A protein and the small-molecule ligand that binds it are described below.
Small molecule (SMILES): OC[C@H]1O[C@@H]2O[C@H]3[C@H](O)[C@H]4O[C@@H](O)[C@H]5O[C@@H](O[C@H]6[C@H](O)[C@@H](O)[C@@H](O[C@H]7[C@H](O)[C@@H](O)[C@@H](O[C@H]8[C@H](O)[C@@H](O)[C@@H](O[C@H]9[C@H](O)[C@@H](O)[C@@H](O[C@H]1[C@H](O)[C@@H]2O)O[C@@H]9CO)O[C@@H]8CO)O[C@@H]7CO)O[C@@H]6CO)[C@H](O)[C@@H](O)[C@@H]5O[C@H]4O[C@@H]3CO

Sequence of chain 1.F:
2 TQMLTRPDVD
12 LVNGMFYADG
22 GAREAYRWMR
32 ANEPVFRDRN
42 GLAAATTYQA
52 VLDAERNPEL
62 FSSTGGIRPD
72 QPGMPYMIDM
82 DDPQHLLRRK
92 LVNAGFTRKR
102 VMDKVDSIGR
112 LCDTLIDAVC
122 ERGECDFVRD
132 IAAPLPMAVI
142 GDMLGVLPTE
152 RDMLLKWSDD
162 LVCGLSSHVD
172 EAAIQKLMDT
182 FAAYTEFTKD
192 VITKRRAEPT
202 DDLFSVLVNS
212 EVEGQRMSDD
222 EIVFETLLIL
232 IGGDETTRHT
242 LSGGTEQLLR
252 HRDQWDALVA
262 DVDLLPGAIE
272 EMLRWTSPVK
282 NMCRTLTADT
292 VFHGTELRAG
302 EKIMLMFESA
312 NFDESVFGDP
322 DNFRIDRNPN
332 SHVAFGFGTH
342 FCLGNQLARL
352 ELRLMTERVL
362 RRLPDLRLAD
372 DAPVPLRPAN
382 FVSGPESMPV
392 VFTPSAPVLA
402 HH

Binding-site contacts:
Ligand atom C6 contacts residue MET179 of chain 1.F at 4.0 Å (hydrophobic).
Ligand atom O6 contacts residue LYS190 of chain 1.F at 4.3 Å.
Ligand atom C1 contacts residue ASP221 of chain 1.F at 4.4 Å.
Ligand atom O6 contacts residue ASP221 of chain 1.F at 3.5 Å (salt-bridge).
Ligand atom O6 contacts residue ALA183 of chain 1.F at 4.2 Å.
Ligand atom C5 contacts residue MET179 of chain 1.F at 4.4 Å (hydrophobic).
Ligand atom C5 contacts residue LYS190 of chain 1.F at 3.8 Å.
Ligand atom O5 contacts residue ASP221 of chain 1.F at 3.7 Å.
Ligand atom C6 contacts residue LYS190 of chain 1.F at 4.2 Å.
Ligand atom C6 contacts residue ASP221 of chain 1.F at 3.5 Å.
Ligand atom O6 contacts residue PHE182 of chain 1.F at 4.1 Å.
Ligand atom C5 contacts residue ASP221 of chain 1.F at 3.8 Å.
Ligand atom C2 contacts residue ASP221 of chain 1.F at 4.2 Å.
Ligand atom O6 contacts residue MET179 of chain 1.F at 3.8 Å.
Ligand atom O6 contacts residue PHE225 of chain 1.F at 3.9 Å.
Ligand atom C3 contacts residue LYS190 of chain 1.F at 4.3 Å.
Ligand atom O6 contacts residue PRO76 of chain 1.F at 4.4 Å.